Sequence of chain 3.A:
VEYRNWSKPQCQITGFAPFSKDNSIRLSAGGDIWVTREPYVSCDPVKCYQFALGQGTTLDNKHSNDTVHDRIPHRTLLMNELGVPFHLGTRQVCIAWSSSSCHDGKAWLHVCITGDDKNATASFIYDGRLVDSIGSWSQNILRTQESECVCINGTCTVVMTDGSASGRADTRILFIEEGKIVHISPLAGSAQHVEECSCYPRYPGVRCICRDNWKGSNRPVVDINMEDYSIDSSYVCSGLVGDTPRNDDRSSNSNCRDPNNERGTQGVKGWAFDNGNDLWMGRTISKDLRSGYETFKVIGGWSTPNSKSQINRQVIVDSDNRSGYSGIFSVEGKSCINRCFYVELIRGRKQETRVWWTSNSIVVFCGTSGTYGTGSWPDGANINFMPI

Binding-site contacts:
Ligand atom O5 contacts residue TRP356 of chain 3.A at 4.3 Å.
Ligand atom C7 contacts residue TRP356 of chain 3.A at 3.8 Å (hydrophobic).
Ligand atom O4 contacts residue TRP356 of chain 3.A at 4.3 Å.
Ligand atom O5 contacts residue ASN65 of chain 3.A at 2.4 Å (h-bond).
Ligand atom C1 contacts residue ASN65 of chain 3.A at 1.5 Å.
Ligand atom N2 contacts residue ASN65 of chain 3.A at 3.1 Å (h-bond).
Ligand atom C1 contacts residue TRP356 of chain 3.A at 3.8 Å (hydrophobic).
Ligand atom C8 contacts residue TRP356 of chain 3.A at 4.1 Å (hydrophobic).
Ligand atom O7 contacts residue TRP356 of chain 3.A at 2.9 Å.
Ligand atom C4 contacts residue ASN65 of chain 3.A at 4.2 Å.
Ligand atom O3 contacts residue ASN382 of chain 1.A at 3.5 Å (h-bond).
Ligand atom O3 contacts residue PHE385 of chain 1.A at 3.5 Å.
Ligand atom O7 contacts residue ILE388 of chain 3.A at 4.2 Å.
Ligand atom C3 contacts residue ASN65 of chain 3.A at 3.8 Å.
Ligand atom C2 contacts residue ASN65 of chain 3.A at 2.5 Å.
Ligand atom C7 contacts residue ASN65 of chain 3.A at 3.4 Å.
Ligand atom O7 contacts residue ASN65 of chain 3.A at 2.9 Å (h-bond).
Ligand atom C3 contacts residue TRP356 of chain 3.A at 4.1 Å (hydrophobic).
Ligand atom C5 contacts residue TRP356 of chain 3.A at 4.0 Å (hydrophobic).
Ligand atom C5 contacts residue ASN65 of chain 3.A at 3.7 Å.
Ligand atom C8 contacts residue ILE388 of chain 3.A at 4.2 Å (hydrophobic).

Sequence of chain 1.A:
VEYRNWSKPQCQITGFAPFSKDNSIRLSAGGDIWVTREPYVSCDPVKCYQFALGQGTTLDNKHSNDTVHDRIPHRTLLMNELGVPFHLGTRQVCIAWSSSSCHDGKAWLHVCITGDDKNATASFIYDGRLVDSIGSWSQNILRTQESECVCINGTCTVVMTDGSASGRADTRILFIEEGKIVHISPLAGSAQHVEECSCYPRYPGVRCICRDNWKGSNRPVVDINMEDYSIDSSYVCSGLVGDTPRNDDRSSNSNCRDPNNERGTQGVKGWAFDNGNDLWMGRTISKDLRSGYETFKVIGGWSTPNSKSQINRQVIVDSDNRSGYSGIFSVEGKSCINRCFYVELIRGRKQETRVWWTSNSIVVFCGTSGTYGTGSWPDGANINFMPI

This protein binds this small molecule.
Small molecule (SMILES): CC(=O)N[C@H]1[C@@H](O[C@H]2[C@H](O)[C@@H](NC(C)=O)[C@H](O[C@H]3[C@H](O)[C@H](O)[C@@H](O[C@@H]4[C@H](O)[C@H](O[C@H]5[C@H](O)[C@@H](NC(C)=O)[C@H](O[C@H]6[C@H](O)[C@@H](NC(C)=O)CO[C@@H]6COC6O[C@@H](C)[C@@H](O)[C@@H](O)C6O)O[C@@H]5CO)O[C@H](CO)[C@H]4O)O[C@@H]3CO)O[C@@H]2CO)O[C@H](CO)[C@H](OS(=O)(=O)O)[C@@H]1O